Binding-site contacts:
Ligand atom PG contacts residue HIS221 of chain 3.A at 4.3 Å.
Ligand atom O1G contacts residue GLU153 of chain 3.A at 4.0 Å.
Ligand atom O1B contacts residue LYS223 of chain 3.A at 4.2 Å.
Ligand atom PA contacts residue ARG227 of chain 3.A at 3.6 Å.
Ligand atom C5' contacts residue SER107 of chain 3.A at 4.2 Å.
Ligand atom PG contacts residue LYS188 of chain 3.A at 4.3 Å.
Ligand atom N3B contacts residue HIS221 of chain 3.A at 3.7 Å.
Ligand atom C3' contacts residue ARG109 of chain 3.A at 3.6 Å.
Ligand atom O3' contacts residue ARG109 of chain 3.A at 2.6 Å (salt-bridge).
Ligand atom N3B contacts residue ARG227 of chain 3.A at 4.2 Å.
Ligand atom O1B contacts residue SER107 of chain 3.A at 4.1 Å.
Ligand atom C3' contacts residue SER107 of chain 3.A at 4.3 Å.
Ligand atom C2' contacts residue ARG109 of chain 3.A at 3.8 Å.
Ligand atom PA contacts residue SER107 of chain 3.A at 4.4 Å.
Ligand atom O2B contacts residue LYS223 of chain 3.A at 2.8 Å (salt-bridge).
Ligand atom C2' contacts residue ARG240 of chain 3.A at 4.4 Å.
Ligand atom PG contacts residue ARG227 of chain 3.A at 3.3 Å.
Ligand atom O3A contacts residue HIS221 of chain 3.A at 3.0 Å (h-bond).
Ligand atom O1G contacts residue ARG227 of chain 3.A at 2.7 Å (salt-bridge).
Ligand atom O3G contacts residue LYS223 of chain 3.A at 3.6 Å.
Ligand atom PB contacts residue HIS221 of chain 3.A at 3.9 Å.
Ligand atom PB contacts residue LYS223 of chain 3.A at 3.7 Å.
Ligand atom C1' contacts residue ARG240 of chain 3.A at 3.9 Å.
Ligand atom O1A contacts residue HIS221 of chain 3.A at 3.9 Å.
Ligand atom O2G contacts residue ARG227 of chain 3.A at 2.8 Å (salt-bridge).
Ligand atom O1G contacts residue LYS188 of chain 3.A at 3.1 Å (salt-bridge).
Ligand atom O3G contacts residue GLU147 of chain 3.A at 4.1 Å.
Ligand atom PA contacts residue HIS221 of chain 3.A at 4.2 Å.
Ligand atom O3' contacts residue SER107 of chain 3.A at 3.4 Å (h-bond).
Ligand atom O4' contacts residue ARG240 of chain 3.A at 3.9 Å.
Ligand atom O2' contacts residue ARG109 of chain 3.A at 3.1 Å (salt-bridge).
Ligand atom N3B contacts residue LYS223 of chain 3.A at 3.6 Å (salt-bridge).
Ligand atom O2A contacts residue ARG227 of chain 3.A at 3.8 Å.
Ligand atom O1G contacts residue GLU147 of chain 3.A at 3.9 Å.
Ligand atom O3A contacts residue ARG227 of chain 3.A at 3.7 Å.
Ligand atom O2A contacts residue SER107 of chain 3.A at 2.8 Å (h-bond).
Ligand atom O2G contacts residue HIS221 of chain 3.A at 3.6 Å.
Ligand atom O2B contacts residue HIS221 of chain 3.A at 4.3 Å.
Ligand atom O1A contacts residue ARG227 of chain 3.A at 3.0 Å (salt-bridge).

Sequence of chain 3.A:
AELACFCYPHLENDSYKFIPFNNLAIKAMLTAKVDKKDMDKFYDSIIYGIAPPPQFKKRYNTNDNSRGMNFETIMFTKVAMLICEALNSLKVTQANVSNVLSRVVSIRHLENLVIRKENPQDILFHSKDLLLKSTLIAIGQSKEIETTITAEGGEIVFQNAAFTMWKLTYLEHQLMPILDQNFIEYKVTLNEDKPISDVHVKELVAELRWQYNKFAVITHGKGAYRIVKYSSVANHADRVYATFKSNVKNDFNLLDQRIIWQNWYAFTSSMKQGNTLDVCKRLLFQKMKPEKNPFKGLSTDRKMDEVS

A small-molecule ligand and the protein it binds are described below.
Small molecule (SMILES): Nc1ncnc2c1ncn2[C@@H]1O[C@H](CO[P](=O)(O)O[P](=O)(O)NP(=O)(O)O)[C@@H](O)[C@H]1O